This small molecule binds to this protein.
Small molecule (SMILES): O=C(NOC[C@H](O)CO)c1ccc(F)c(F)c1Nc1ccc(I)cc1F

Sequence of chain 1.A:
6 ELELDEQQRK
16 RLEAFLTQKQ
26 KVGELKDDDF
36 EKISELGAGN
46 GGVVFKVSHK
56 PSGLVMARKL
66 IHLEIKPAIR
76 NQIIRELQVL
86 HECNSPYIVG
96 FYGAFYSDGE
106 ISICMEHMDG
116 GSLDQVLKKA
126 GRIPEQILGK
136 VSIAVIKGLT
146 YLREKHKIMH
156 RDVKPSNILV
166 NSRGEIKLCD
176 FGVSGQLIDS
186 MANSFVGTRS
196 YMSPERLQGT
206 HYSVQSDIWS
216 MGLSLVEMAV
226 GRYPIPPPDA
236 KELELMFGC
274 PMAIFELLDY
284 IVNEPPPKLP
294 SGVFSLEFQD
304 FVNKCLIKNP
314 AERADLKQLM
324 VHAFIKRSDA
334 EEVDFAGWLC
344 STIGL

Binding-site contacts:
Ligand atom F25 contacts residue PHE176 of chain 1.A at 3.5 Å.
Ligand atom F26 contacts residue SER179 of chain 1.A at 3.0 Å.
Ligand atom C20 contacts residue ADP1 of chain 1.B at 3.2 Å.
Ligand atom F26 contacts residue PHE176 of chain 1.A at 3.3 Å.
Ligand atom C10 contacts residue MET186 of chain 1.A at 3.5 Å (hydrophobic).
Ligand atom C02 contacts residue PHE176 of chain 1.A at 3.6 Å (hydrophobic).
Ligand atom F25 contacts residue VAL178 of chain 1.A at 3.5 Å.
Ligand atom F26 contacts residue ILE183 of chain 1.A at 3.8 Å.
Ligand atom N15 contacts residue ASP175 of chain 1.A at 3.8 Å.
Ligand atom F26 contacts residue VAL178 of chain 1.A at 3.0 Å.
Ligand atom F24 contacts residue ASP175 of chain 1.A at 3.5 Å.
Ligand atom N07 contacts residue ASP175 of chain 1.A at 3.8 Å.
Ligand atom C01 contacts residue ASP175 of chain 1.A at 3.6 Å.
Ligand atom C13 contacts residue PHE176 of chain 1.A at 3.4 Å (hydrophobic).
Ligand atom F26 contacts residue GLY177 of chain 1.A at 3.4 Å.
Ligand atom C06 contacts residue ASP175 of chain 1.A at 3.5 Å.
Ligand atom O22 contacts residue GLY47 of chain 1.A at 3.4 Å (h-bond).
Ligand atom O17 contacts residue LYS64 of chain 1.A at 3.4 Å (salt-bridge).
Ligand atom C20 contacts residue GLY47 of chain 1.A at 3.8 Å.
Ligand atom C20 contacts residue LYS64 of chain 1.A at 3.7 Å.
Ligand atom C14 contacts residue LYS64 of chain 1.A at 3.7 Å.
Ligand atom C04 contacts residue ASP175 of chain 1.A at 3.8 Å.
Ligand atom N07 contacts residue ILE108 of chain 1.A at 3.8 Å.
Ligand atom O17 contacts residue ASP175 of chain 1.A at 3.6 Å (salt-bridge).
Ligand atom O16 contacts residue LYS64 of chain 1.A at 2.8 Å (salt-bridge).
Ligand atom C03 contacts residue PHE176 of chain 1.A at 3.9 Å (hydrophobic).
Ligand atom C19 contacts residue LYS64 of chain 1.A at 3.8 Å.
Ligand atom C12 contacts residue PHE176 of chain 1.A at 3.2 Å (hydrophobic).
Ligand atom C13 contacts residue LEU182 of chain 1.A at 3.8 Å (hydrophobic).
Ligand atom C03 contacts residue ASP175 of chain 1.A at 3.5 Å.
Ligand atom I23 contacts residue VAL94 of chain 1.A at 3.2 Å.
Ligand atom C02 contacts residue ASP175 of chain 1.A at 3.5 Å.
Ligand atom O21 contacts residue ADP1 of chain 1.B at 3.5 Å (h-bond).
Ligand atom C18 contacts residue LYS64 of chain 1.A at 3.1 Å.
Ligand atom O22 contacts residue GLY44 of chain 1.A at 3.4 Å.
Ligand atom F24 contacts residue ILE108 of chain 1.A at 3.4 Å.
Ligand atom O16 contacts residue ASP175 of chain 1.A at 3.6 Å.
Ligand atom C11 contacts residue ILE183 of chain 1.A at 3.3 Å (hydrophobic).
Ligand atom O22 contacts residue ADP1 of chain 1.B at 2.5 Å (h-bond).
Ligand atom F24 contacts residue LYS64 of chain 1.A at 3.8 Å.